Sequence of chain 1.B:
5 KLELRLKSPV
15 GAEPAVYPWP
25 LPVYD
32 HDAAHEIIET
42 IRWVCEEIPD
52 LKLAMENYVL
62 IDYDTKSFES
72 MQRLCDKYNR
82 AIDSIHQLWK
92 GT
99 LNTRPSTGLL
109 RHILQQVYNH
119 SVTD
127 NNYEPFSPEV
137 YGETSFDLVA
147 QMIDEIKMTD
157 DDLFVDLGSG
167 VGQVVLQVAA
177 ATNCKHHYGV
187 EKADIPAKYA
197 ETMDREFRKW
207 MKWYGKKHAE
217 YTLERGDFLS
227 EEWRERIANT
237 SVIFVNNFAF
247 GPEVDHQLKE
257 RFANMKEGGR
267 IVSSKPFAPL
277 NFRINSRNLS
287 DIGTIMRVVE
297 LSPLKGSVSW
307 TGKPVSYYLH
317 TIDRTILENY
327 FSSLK

Binding-site contacts:
Ligand atom C17 contacts residue SER269 of chain 1.B at 3.6 Å.
Ligand atom C36 contacts residue PHE244 of chain 1.B at 3.5 Å (hydrophobic).
Ligand atom C19 contacts residue PHE132 of chain 1.B at 3.5 Å (hydrophobic).
Ligand atom C44 contacts residue PRO131 of chain 1.B at 3.2 Å (hydrophobic).
Ligand atom O10 contacts residue VAL311 of chain 1.B at 3.4 Å.
Ligand atom O29 contacts residue PHE240 of chain 1.B at 3.5 Å.
Ligand atom F30 contacts residue MET148 of chain 1.B at 3.4 Å.
Ligand atom O29 contacts residue VAL268 of chain 1.B at 3.4 Å.
Ligand atom CL1 contacts residue VAL145 of chain 1.B at 3.6 Å.
Ligand atom C42 contacts residue ASN242 of chain 1.B at 3.5 Å.
Ligand atom N37 contacts residue PHE132 of chain 1.B at 3.4 Å.
Ligand atom C1 contacts residue PHE132 of chain 1.B at 3.6 Å (hydrophobic).
Ligand atom O27 contacts residue LEU144 of chain 1.B at 3.4 Å.
Ligand atom F31 contacts residue TYR313 of chain 1.B at 3.2 Å.
Ligand atom C21 contacts residue SER141 of chain 1.B at 3.5 Å.
Ligand atom C34 contacts residue PHE244 of chain 1.B at 3.6 Å (hydrophobic).
Ligand atom C32 contacts residue PHE244 of chain 1.B at 3.5 Å (hydrophobic).
Ligand atom N35 contacts residue PHE244 of chain 1.B at 3.5 Å.
Ligand atom N7 contacts residue ASN242 of chain 1.B at 2.9 Å (h-bond).
Ligand atom C11 contacts residue SER270 of chain 1.B at 3.3 Å.
Ligand atom C45 contacts residue PRO131 of chain 1.B at 3.5 Å (hydrophobic).
Ligand atom C17 contacts residue SER270 of chain 1.B at 3.5 Å.
Ligand atom C6 contacts residue PHE132 of chain 1.B at 3.5 Å (hydrophobic).
Ligand atom C32 contacts residue PHE132 of chain 1.B at 3.4 Å (hydrophobic).
Ligand atom O10 contacts residue SER312 of chain 1.B at 3.1 Å (h-bond).
Ligand atom N26 contacts residue ASN242 of chain 1.B at 3.5 Å (h-bond).
Ligand atom N33 contacts residue ASN242 of chain 1.B at 3.5 Å (h-bond).
Ligand atom C1 contacts residue SER270 of chain 1.B at 3.5 Å.
Ligand atom N26 contacts residue PHE132 of chain 1.B at 3.5 Å.
Ligand atom C16 contacts residue VAL268 of chain 1.B at 3.4 Å (hydrophobic).
Ligand atom N24 contacts residue ASN242 of chain 1.B at 3.4 Å.
Ligand atom C3 contacts residue SER312 of chain 1.B at 3.2 Å.
Ligand atom C15 contacts residue PHE240 of chain 1.B at 3.4 Å (hydrophobic).
Ligand atom N7 contacts residue PHE132 of chain 1.B at 3.5 Å.
Ligand atom C6 contacts residue SER270 of chain 1.B at 3.4 Å.
Ligand atom C11 contacts residue SER312 of chain 1.B at 3.3 Å.
Ligand atom C14 contacts residue PHE240 of chain 1.B at 3.6 Å (hydrophobic).
Ligand atom F31 contacts residue LEU144 of chain 1.B at 3.3 Å.
Ligand atom C20 contacts residue PHE132 of chain 1.B at 3.5 Å (hydrophobic).
Ligand atom C17 contacts residue VAL241 of chain 1.B at 3.3 Å (hydrophobic).

A protein and the small-molecule ligand that binds it are described below.
Small molecule (SMILES): COc1nc(Nc2cc(S(C)(=O)=O)ccc2N[C@@H](c2cccc3c2OC(F)(F)O3)c2ncccc2Cl)nc(N2CCNCC2)n1